The protein below binds the small molecule below.
Small molecule (SMILES): Brc1cn[nH]c1

Sequence of chain 1.B:
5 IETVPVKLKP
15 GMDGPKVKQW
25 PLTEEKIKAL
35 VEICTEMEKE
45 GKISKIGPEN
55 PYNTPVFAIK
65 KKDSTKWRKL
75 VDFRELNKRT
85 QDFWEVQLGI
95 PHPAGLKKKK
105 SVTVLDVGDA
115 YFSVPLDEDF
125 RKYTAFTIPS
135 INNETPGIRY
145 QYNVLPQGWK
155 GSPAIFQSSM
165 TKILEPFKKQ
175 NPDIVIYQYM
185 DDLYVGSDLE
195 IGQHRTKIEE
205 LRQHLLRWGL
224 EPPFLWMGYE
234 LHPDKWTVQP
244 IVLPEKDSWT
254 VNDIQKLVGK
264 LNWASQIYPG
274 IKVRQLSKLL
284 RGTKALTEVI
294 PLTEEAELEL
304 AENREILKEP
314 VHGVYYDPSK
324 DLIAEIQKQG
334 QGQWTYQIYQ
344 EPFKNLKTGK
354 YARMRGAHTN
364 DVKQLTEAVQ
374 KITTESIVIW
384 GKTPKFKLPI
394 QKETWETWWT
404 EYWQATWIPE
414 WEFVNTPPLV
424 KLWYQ

Sequence of chain 1.A:
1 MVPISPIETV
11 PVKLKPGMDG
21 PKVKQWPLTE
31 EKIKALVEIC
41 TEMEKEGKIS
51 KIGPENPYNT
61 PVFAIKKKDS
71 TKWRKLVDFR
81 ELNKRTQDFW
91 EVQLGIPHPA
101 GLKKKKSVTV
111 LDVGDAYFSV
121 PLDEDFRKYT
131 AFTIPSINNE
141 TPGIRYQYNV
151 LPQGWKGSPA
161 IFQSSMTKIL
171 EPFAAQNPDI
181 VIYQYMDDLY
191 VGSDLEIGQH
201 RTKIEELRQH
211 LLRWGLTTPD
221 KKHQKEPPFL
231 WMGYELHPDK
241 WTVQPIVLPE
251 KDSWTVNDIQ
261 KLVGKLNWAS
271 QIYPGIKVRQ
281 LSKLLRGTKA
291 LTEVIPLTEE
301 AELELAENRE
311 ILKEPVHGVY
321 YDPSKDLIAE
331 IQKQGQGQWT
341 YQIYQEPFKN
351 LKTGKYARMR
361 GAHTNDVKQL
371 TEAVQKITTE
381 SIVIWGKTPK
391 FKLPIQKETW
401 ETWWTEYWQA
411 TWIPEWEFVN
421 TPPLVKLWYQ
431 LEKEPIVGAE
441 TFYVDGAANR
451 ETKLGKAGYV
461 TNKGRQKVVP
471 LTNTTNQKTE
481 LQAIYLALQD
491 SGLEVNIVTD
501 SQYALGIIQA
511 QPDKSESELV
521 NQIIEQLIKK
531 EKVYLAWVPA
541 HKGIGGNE

Binding-site contacts:
Ligand atom C4 contacts residue PRO140 of chain 1.B at 3.8 Å (hydrophobic).
Ligand atom N1 contacts residue GLU171 of chain 1.A at 4.3 Å.
Ligand atom C5 contacts residue ALA174 of chain 1.A at 4.5 Å (hydrophobic).
Ligand atom BR4 contacts residue LEU170 of chain 1.A at 3.9 Å.
Ligand atom BR4 contacts residue THR167 of chain 1.A at 3.8 Å.
Ligand atom C3 contacts residue ALA174 of chain 1.A at 4.5 Å (hydrophobic).
Ligand atom C3 contacts residue ILE182 of chain 1.A at 3.7 Å (hydrophobic).
Ligand atom BR4 contacts residue PRO140 of chain 1.B at 3.7 Å.
Ligand atom N1 contacts residue ALA174 of chain 1.A at 3.5 Å.
Ligand atom N1 contacts residue THR139 of chain 1.B at 4.4 Å.
Ligand atom C5 contacts residue GLU171 of chain 1.A at 4.1 Å.
Ligand atom C5 contacts residue PRO140 of chain 1.B at 4.2 Å (hydrophobic).
Ligand atom C3 contacts residue THR139 of chain 1.B at 3.8 Å.
Ligand atom C4 contacts residue LEU170 of chain 1.A at 4.5 Å (hydrophobic).
Ligand atom N2 contacts residue ALA174 of chain 1.A at 3.5 Å.
Ligand atom C5 contacts residue LEU170 of chain 1.A at 4.5 Å (hydrophobic).
Ligand atom C3 contacts residue PRO140 of chain 1.B at 4.2 Å (hydrophobic).
Ligand atom N2 contacts residue THR139 of chain 1.B at 3.5 Å.